The protein below binds the small molecule below.
Small molecule (SMILES): CC(=O)N[C@@H]1[C@@H](O)[C@H](O)[C@@H](CO)O[C@H]1O

Sequence of chain 2.B:
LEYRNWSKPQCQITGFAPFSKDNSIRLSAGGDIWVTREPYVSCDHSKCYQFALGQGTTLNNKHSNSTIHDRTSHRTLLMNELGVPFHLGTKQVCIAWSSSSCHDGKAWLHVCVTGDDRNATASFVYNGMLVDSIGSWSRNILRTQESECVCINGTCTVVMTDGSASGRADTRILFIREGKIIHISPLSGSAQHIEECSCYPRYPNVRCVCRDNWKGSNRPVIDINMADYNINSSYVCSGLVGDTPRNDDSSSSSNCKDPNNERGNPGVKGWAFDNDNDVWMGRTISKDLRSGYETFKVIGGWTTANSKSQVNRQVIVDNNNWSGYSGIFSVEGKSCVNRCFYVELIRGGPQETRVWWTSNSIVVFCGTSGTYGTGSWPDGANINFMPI

Binding-site contacts:
Ligand atom O7 contacts residue TYR212 of chain 2.B at 4.4 Å.
Ligand atom N2 contacts residue ASN162 of chain 2.B at 3.0 Å (h-bond).
Ligand atom O7 contacts residue ASN162 of chain 2.B at 3.5 Å (h-bond).
Ligand atom C5 contacts residue ASN162 of chain 2.B at 3.7 Å.
Ligand atom O5 contacts residue ASN162 of chain 2.B at 2.4 Å (h-bond).
Ligand atom C2 contacts residue ASN162 of chain 2.B at 2.5 Å.
Ligand atom C8 contacts residue TYR212 of chain 2.B at 4.2 Å (hydrophobic).
Ligand atom C4 contacts residue ASN162 of chain 2.B at 4.2 Å.
Ligand atom C3 contacts residue ASN162 of chain 2.B at 3.8 Å.
Ligand atom C1 contacts residue ASN162 of chain 2.B at 1.4 Å.
Ligand atom C7 contacts residue ASN162 of chain 2.B at 3.4 Å.